Binding-site contacts:
Ligand atom C1 contacts residue LYS174 of chain 1.A at 3.6 Å.
Ligand atom O31 contacts residue LEU9 of chain 1.A at 3.4 Å.
Ligand atom C26 contacts residue LEU118 of chain 1.A at 3.5 Å (hydrophobic).
Ligand atom F39 contacts residue TRP180 of chain 1.A at 3.2 Å.
Ligand atom N16 contacts residue LYS174 of chain 1.A at 2.4 Å (salt-bridge).
Ligand atom C11 contacts residue PHE207 of chain 1.A at 3.9 Å (hydrophobic).
Ligand atom C27 contacts residue SER8 of chain 1.A at 3.9 Å.
Ligand atom N5 contacts residue GLN198 of chain 1.A at 3.1 Å (h-bond).
Ligand atom F40 contacts residue LEU194 of chain 1.A at 3.9 Å.
Ligand atom C13 contacts residue MET210 of chain 1.A at 3.8 Å (hydrophobic).
Ligand atom C12 contacts residue LEU361 of chain 1.A at 3.8 Å (hydrophobic).
Ligand atom C4 contacts residue LEU178 of chain 1.A at 3.9 Å (hydrophobic).
Ligand atom C35 contacts residue TRP10 of chain 1.A at 3.7 Å (hydrophobic).
Ligand atom C17 contacts residue LYS174 of chain 1.A at 3.2 Å.
Ligand atom C6 contacts residue TRP10 of chain 1.A at 3.9 Å (hydrophobic).
Ligand atom C22 contacts residue TRP180 of chain 1.A at 3.6 Å (hydrophobic).
Ligand atom C32 contacts residue LEU9 of chain 1.A at 3.7 Å (hydrophobic).
Ligand atom C41 contacts residue PHE207 of chain 1.A at 3.6 Å (hydrophobic).
Ligand atom C13 contacts residue LEU361 of chain 1.A at 3.4 Å (hydrophobic).
Ligand atom C35 contacts residue LEU194 of chain 1.A at 3.6 Å (hydrophobic).
Ligand atom C18 contacts residue LYS174 of chain 1.A at 3.4 Å.
Ligand atom C28 contacts residue SER8 of chain 1.A at 3.8 Å.
Ligand atom C15 contacts residue LYS174 of chain 1.A at 3.5 Å.
Ligand atom O43 contacts residue ARG357 of chain 1.A at 3.1 Å (salt-bridge).
Ligand atom O42 contacts residue ARG357 of chain 1.A at 2.5 Å (salt-bridge).
Ligand atom C1 contacts residue PHE207 of chain 1.A at 3.5 Å (hydrophobic).
Ligand atom C14 contacts residue MET210 of chain 1.A at 3.7 Å (hydrophobic).
Ligand atom C8 contacts residue PHE358 of chain 1.A at 3.4 Å (hydrophobic).
Ligand atom C34 contacts residue LEU9 of chain 1.A at 3.6 Å (hydrophobic).
Ligand atom C41 contacts residue ARG357 of chain 1.A at 3.0 Å.
Ligand atom O43 contacts residue PHE207 of chain 1.A at 3.7 Å.
Ligand atom O42 contacts residue LEU361 of chain 1.A at 3.8 Å.
Ligand atom C27 contacts residue LEU118 of chain 1.A at 3.9 Å (hydrophobic).
Ligand atom C1 contacts residue LEU178 of chain 1.A at 3.6 Å (hydrophobic).
Ligand atom C12 contacts residue PHE207 of chain 1.A at 3.7 Å (hydrophobic).
Ligand atom C24 contacts residue PHE362 of chain 1.A at 3.8 Å (hydrophobic).
Ligand atom C4 contacts residue CYS203 of chain 1.A at 3.7 Å (hydrophobic).
Ligand atom N9 contacts residue PHE358 of chain 1.A at 3.9 Å.
Ligand atom C2 contacts residue PHE207 of chain 1.A at 3.4 Å (hydrophobic).
Ligand atom C18 contacts residue LEU178 of chain 1.A at 3.5 Å (hydrophobic).

Sequence of chain 1.A:
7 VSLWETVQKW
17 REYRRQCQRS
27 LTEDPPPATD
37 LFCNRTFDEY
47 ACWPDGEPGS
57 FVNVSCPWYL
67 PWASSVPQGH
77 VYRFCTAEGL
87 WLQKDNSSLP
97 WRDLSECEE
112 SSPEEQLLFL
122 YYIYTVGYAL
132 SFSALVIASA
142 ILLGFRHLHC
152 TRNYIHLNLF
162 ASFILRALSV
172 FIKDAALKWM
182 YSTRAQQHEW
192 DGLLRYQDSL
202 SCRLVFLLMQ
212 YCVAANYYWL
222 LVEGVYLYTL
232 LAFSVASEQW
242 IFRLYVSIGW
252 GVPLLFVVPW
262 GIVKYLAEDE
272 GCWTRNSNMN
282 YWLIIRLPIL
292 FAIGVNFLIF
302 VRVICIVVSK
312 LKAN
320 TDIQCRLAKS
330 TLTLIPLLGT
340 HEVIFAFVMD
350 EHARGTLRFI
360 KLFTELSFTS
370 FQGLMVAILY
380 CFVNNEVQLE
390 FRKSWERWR

A protein and the small-molecule ligand that binds it are described below.
Small molecule (SMILES): CCn1cncc1Cn1c(CN2CCC(c3cccc(OCc4ccc(F)cc4F)n3)CC2)nc2ccc(C(=O)O)cc21